Sequence of chain 1.C:
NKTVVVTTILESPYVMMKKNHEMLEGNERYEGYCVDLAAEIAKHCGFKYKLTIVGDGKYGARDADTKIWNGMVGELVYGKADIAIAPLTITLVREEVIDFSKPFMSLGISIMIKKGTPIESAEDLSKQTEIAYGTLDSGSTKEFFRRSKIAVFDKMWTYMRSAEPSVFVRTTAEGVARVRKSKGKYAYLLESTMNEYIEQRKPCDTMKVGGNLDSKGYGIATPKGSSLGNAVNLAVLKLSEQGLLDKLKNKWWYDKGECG

Binding-site contacts:
Ligand atom OXT contacts residue THR120 of chain 1.C at 2.8 Å (h-bond).
Ligand atom CA contacts residue SER171 of chain 1.C at 3.3 Å.
Ligand atom N contacts residue TYR90 of chain 1.C at 4.0 Å.
Ligand atom C contacts residue TYR90 of chain 1.C at 3.5 Å (hydrophobic).
Ligand atom C contacts residue ARG125 of chain 1.C at 3.4 Å.
Ligand atom OXT contacts residue ARG125 of chain 1.C at 2.8 Å (salt-bridge).
Ligand atom O contacts residue ARG125 of chain 1.C at 2.6 Å (salt-bridge).
Ligand atom CA contacts residue GLU222 of chain 1.C at 3.4 Å.
Ligand atom CG contacts residue LEU167 of chain 1.C at 3.6 Å (hydrophobic).
Ligand atom OE1 contacts residue GLY170 of chain 1.C at 3.5 Å.
Ligand atom CB contacts residue TYR90 of chain 1.C at 3.3 Å (hydrophobic).
Ligand atom N contacts residue PRO118 of chain 1.C at 2.9 Å (h-bond).
Ligand atom OE1 contacts residue LEU167 of chain 1.C at 4.1 Å.
Ligand atom CB contacts residue LEU167 of chain 1.C at 3.9 Å (hydrophobic).
Ligand atom CD contacts residue LEU167 of chain 1.C at 3.9 Å (hydrophobic).
Ligand atom CD contacts residue GLU222 of chain 1.C at 4.0 Å.
Ligand atom CA contacts residue TYR90 of chain 1.C at 3.9 Å (hydrophobic).
Ligand atom C contacts residue THR120 of chain 1.C at 3.7 Å.
Ligand atom CA contacts residue PRO118 of chain 1.C at 4.1 Å (hydrophobic).
Ligand atom CA contacts residue THR120 of chain 1.C at 3.5 Å.
Ligand atom OE1 contacts residue THR172 of chain 1.C at 3.2 Å (h-bond).
Ligand atom CG contacts residue TYR90 of chain 1.C at 4.0 Å (hydrophobic).
Ligand atom O contacts residue GLY170 of chain 1.C at 3.2 Å.
Ligand atom O contacts residue SER171 of chain 1.C at 3.0 Å (h-bond).
Ligand atom OXT contacts residue SER171 of chain 1.C at 4.0 Å.
Ligand atom CB contacts residue GLU222 of chain 1.C at 4.2 Å.
Ligand atom N contacts residue THR120 of chain 1.C at 2.9 Å (h-bond).
Ligand atom N contacts residue TYR249 of chain 1.C at 3.8 Å.
Ligand atom N contacts residue GLU222 of chain 1.C at 2.8 Å (salt-bridge).
Ligand atom OE2 contacts residue THR172 of chain 1.C at 2.6 Å (h-bond).
Ligand atom OXT contacts residue LEU119 of chain 1.C at 3.5 Å.
Ligand atom N contacts residue SER171 of chain 1.C at 4.0 Å.
Ligand atom C contacts residue SER171 of chain 1.C at 3.4 Å.
Ligand atom O contacts residue TYR90 of chain 1.C at 3.3 Å.
Ligand atom OXT contacts residue PRO118 of chain 1.C at 3.8 Å.
Ligand atom CD contacts residue THR172 of chain 1.C at 3.3 Å.
Ligand atom OE2 contacts residue GLU222 of chain 1.C at 3.8 Å.
Ligand atom OXT contacts residue TYR90 of chain 1.C at 3.5 Å.
Ligand atom OE1 contacts residue SER171 of chain 1.C at 3.2 Å (h-bond).
Ligand atom CG contacts residue GLU222 of chain 1.C at 3.7 Å.

The small molecule below binds the protein below.
Small molecule (SMILES): N[C@@H](CCC(=O)O)C(=O)O